Sequence of chain 1.B:
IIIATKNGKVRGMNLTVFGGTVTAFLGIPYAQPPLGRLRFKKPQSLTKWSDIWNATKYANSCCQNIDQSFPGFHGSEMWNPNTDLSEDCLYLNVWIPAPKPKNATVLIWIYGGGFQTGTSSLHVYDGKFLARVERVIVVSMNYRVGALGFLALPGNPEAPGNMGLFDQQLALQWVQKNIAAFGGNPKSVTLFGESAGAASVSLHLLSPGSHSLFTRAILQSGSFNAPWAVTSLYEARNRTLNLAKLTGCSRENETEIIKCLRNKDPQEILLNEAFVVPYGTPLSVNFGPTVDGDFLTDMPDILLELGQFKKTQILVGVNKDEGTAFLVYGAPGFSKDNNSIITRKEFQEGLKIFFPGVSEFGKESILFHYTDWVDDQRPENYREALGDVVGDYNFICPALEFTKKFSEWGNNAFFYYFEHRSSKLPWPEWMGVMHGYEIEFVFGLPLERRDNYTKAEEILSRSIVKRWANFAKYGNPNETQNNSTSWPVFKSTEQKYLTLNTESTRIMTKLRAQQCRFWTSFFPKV

A protein and the small-molecule ligand that binds it are described below.
Small molecule (SMILES): CC(=O)N[C@@H]1[C@@H](O)[C@H](O)[C@@H](CO)O[C@H]1O

Binding-site contacts:
Ligand atom N2 contacts residue ASN57 of chain 1.B at 2.7 Å (h-bond).
Ligand atom C1 contacts residue ASN57 of chain 1.B at 1.4 Å.
Ligand atom C5 contacts residue ARG14 of chain 1.B at 3.4 Å.
Ligand atom C1 contacts residue ARG14 of chain 1.B at 3.2 Å.
Ligand atom C6 contacts residue ARG14 of chain 1.B at 4.1 Å.
Ligand atom C5 contacts residue ASN57 of chain 1.B at 3.5 Å.
Ligand atom O5 contacts residue ASN57 of chain 1.B at 2.3 Å (h-bond).
Ligand atom C4 contacts residue ASN57 of chain 1.B at 4.0 Å.
Ligand atom O7 contacts residue ASN57 of chain 1.B at 4.4 Å.
Ligand atom N2 contacts residue ILE55 of chain 1.B at 4.3 Å.
Ligand atom C7 contacts residue ASN57 of chain 1.B at 3.8 Å.
Ligand atom C2 contacts residue ASN57 of chain 1.B at 2.1 Å.
Ligand atom C1 contacts residue ILE55 of chain 1.B at 4.1 Å (hydrophobic).
Ligand atom O5 contacts residue ARG14 of chain 1.B at 3.5 Å (salt-bridge).
Ligand atom C3 contacts residue ASN57 of chain 1.B at 3.6 Å.
Ligand atom C2 contacts residue ARG14 of chain 1.B at 4.3 Å.
Ligand atom O3 contacts residue ASN57 of chain 1.B at 4.5 Å.
Ligand atom C8 contacts residue ILE55 of chain 1.B at 4.3 Å (hydrophobic).